Sequence of chain 1.B:
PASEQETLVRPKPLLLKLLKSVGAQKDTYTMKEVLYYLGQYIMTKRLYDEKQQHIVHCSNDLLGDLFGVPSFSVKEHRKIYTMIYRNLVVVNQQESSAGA

The small molecule below binds the protein below.
Small molecule (SMILES): CCC[C@H]1N(C(=O)c2cnccc2C(F)(F)F)CCC[C@@]1(Oc1csc(C(F)(F)F)c1)C(=O)N1CCN(c2ccccc2OCCO)CC1

Binding-site contacts:
Ligand atom N3 contacts residue GLN57 of chain 1.B at 3.7 Å.
Ligand atom F2 contacts residue ILE46 of chain 1.B at 3.5 Å.
Ligand atom C32 contacts residue MET47 of chain 1.B at 3.7 Å (hydrophobic).
Ligand atom F5 contacts residue GLN57 of chain 1.B at 3.3 Å.
Ligand atom F5 contacts residue VAL60 of chain 1.B at 3.8 Å.
Ligand atom C16 contacts residue GLY43 of chain 1.B at 3.6 Å.
Ligand atom C32 contacts residue GLY43 of chain 1.B at 3.5 Å.
Ligand atom N3 contacts residue MET47 of chain 1.B at 3.7 Å.
Ligand atom F3 contacts residue GLN57 of chain 1.B at 2.8 Å.
Ligand atom F1 contacts residue ILE84 of chain 1.B at 3.3 Å.
Ligand atom C7 contacts residue ILE84 of chain 1.B at 3.5 Å (hydrophobic).
Ligand atom F5 contacts residue TYR52 of chain 1.B at 3.8 Å.
Ligand atom C28 contacts residue GLN57 of chain 1.B at 3.3 Å.
Ligand atom C9 contacts residue TYR85 of chain 1.B at 3.4 Å (hydrophobic).
Ligand atom C7 contacts residue LEU39 of chain 1.B at 3.7 Å (hydrophobic).
Ligand atom C contacts residue GLY43 of chain 1.B at 3.7 Å.
Ligand atom S contacts residue LEU39 of chain 1.B at 2.9 Å (h-bond).
Ligand atom C16 contacts residue LEU39 of chain 1.B at 3.2 Å (hydrophobic).
Ligand atom C28 contacts residue TYR52 of chain 1.B at 3.7 Å (hydrophobic).
Ligand atom F5 contacts residue ILE46 of chain 1.B at 3.5 Å.
Ligand atom C18 contacts residue ILE46 of chain 1.B at 3.6 Å (hydrophobic).
Ligand atom F contacts residue ILE46 of chain 1.B at 3.2 Å.
Ligand atom S contacts residue GLY43 of chain 1.B at 3.7 Å.
Ligand atom C31 contacts residue MET47 of chain 1.B at 3.7 Å (hydrophobic).
Ligand atom C26 contacts residue GLN57 of chain 1.B at 3.5 Å.
Ligand atom C29 contacts residue GLN57 of chain 1.B at 3.5 Å.
Ligand atom F contacts residue VAL78 of chain 1.B at 3.6 Å.
Ligand atom O1 contacts residue HIS81 of chain 1.B at 3.5 Å.
Ligand atom C27 contacts residue GLN57 of chain 1.B at 3.3 Å.
Ligand atom C10 contacts residue HIS81 of chain 1.B at 3.6 Å.
Ligand atom C8 contacts residue HIS81 of chain 1.B at 3.5 Å.
Ligand atom C29 contacts residue TYR52 of chain 1.B at 3.6 Å (hydrophobic).
Ligand atom C19 contacts residue VAL78 of chain 1.B at 3.5 Å (hydrophobic).
Ligand atom F contacts residue PHE76 of chain 1.B at 3.1 Å.
Ligand atom C8 contacts residue TYR85 of chain 1.B at 3.5 Å (hydrophobic).
Ligand atom C5 contacts residue HIS81 of chain 1.B at 3.7 Å.
Ligand atom F4 contacts residue VAL78 of chain 1.B at 3.5 Å.
Ligand atom C9 contacts residue HIS81 of chain 1.B at 3.4 Å.
Ligand atom F3 contacts residue VAL78 of chain 1.B at 3.1 Å.
Ligand atom O4 contacts residue VAL78 of chain 1.B at 3.8 Å.